The protein below binds the small molecule below.
Small molecule (SMILES): Nc1ncnc2c1ncn2[C@@H]1O[C@H](COP(=O)(O)OP(=O)(O)OP(O)(O)=S)[C@@H](O)[C@H]1O

Sequence of chain 1.A:
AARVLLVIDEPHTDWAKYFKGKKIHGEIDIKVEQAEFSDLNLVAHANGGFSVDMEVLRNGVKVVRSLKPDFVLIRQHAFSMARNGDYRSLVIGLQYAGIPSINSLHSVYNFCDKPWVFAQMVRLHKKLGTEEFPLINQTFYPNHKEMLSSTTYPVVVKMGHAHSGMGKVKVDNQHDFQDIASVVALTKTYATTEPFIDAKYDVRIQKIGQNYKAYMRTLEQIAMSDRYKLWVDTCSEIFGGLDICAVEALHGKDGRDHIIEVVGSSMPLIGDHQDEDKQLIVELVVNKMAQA

Binding-site contacts:
Ligand atom N1 contacts residue ILE199 of chain 1.A at 3.0 Å (h-bond).
Ligand atom C2 contacts residue PHE198 of chain 1.A at 3.5 Å (hydrophobic).
Ligand atom O2B contacts residue LYS116 of chain 1.A at 3.3 Å (salt-bridge).
Ligand atom N6 contacts residue ILE138 of chain 1.A at 3.5 Å.
Ligand atom N6 contacts residue PRO197 of chain 1.A at 3.4 Å (h-bond).
Ligand atom O1B contacts residue GLY167 of chain 1.A at 2.9 Å (h-bond).
Ligand atom O1B contacts residue SER166 of chain 1.A at 2.5 Å (h-bond).
Ligand atom PB contacts residue GLY167 of chain 1.A at 3.7 Å.
Ligand atom O1B contacts residue LYS170 of chain 1.A at 3.0 Å (salt-bridge).
Ligand atom O2G contacts residue SER166 of chain 1.A at 3.7 Å.
Ligand atom O1A contacts residue GLU277 of chain 1.A at 3.8 Å.
Ligand atom O3B contacts residue SER166 of chain 1.A at 3.8 Å.
Ligand atom O2A contacts residue GLU277 of chain 1.A at 3.8 Å.
Ligand atom C2 contacts residue ILE199 of chain 1.A at 3.4 Å (hydrophobic).
Ligand atom O3G contacts residue CA1 of chain 1.C at 2.8 Å.
Ligand atom O3B contacts residue GLY167 of chain 1.A at 3.3 Å (h-bond).
Ligand atom O2B contacts residue CA1 of chain 1.C at 2.9 Å.
Ligand atom O3A contacts residue LYS170 of chain 1.A at 3.3 Å.
Ligand atom PB contacts residue SER166 of chain 1.A at 3.4 Å.
Ligand atom O2B contacts residue GLU277 of chain 1.A at 3.7 Å.
Ligand atom C6 contacts residue GLU196 of chain 1.A at 3.8 Å.
Ligand atom O1B contacts residue HIS165 of chain 1.A at 3.0 Å.
Ligand atom PB contacts residue LYS170 of chain 1.A at 3.8 Å.
Ligand atom O2A contacts residue GLU264 of chain 1.A at 3.3 Å (salt-bridge).
Ligand atom O1A contacts residue ILE276 of chain 1.A at 3.7 Å.
Ligand atom O2' contacts residue ASP204 of chain 1.A at 3.9 Å.
Ligand atom O2A contacts residue CA1 of chain 1.C at 2.8 Å.
Ligand atom N3 contacts residue LEU266 of chain 1.A at 3.8 Å.
Ligand atom C2 contacts residue LEU266 of chain 1.A at 3.8 Å (hydrophobic).
Ligand atom C5 contacts residue LEU266 of chain 1.A at 3.5 Å (hydrophobic).
Ligand atom C4 contacts residue LEU266 of chain 1.A at 3.6 Å (hydrophobic).
Ligand atom N6 contacts residue GLU196 of chain 1.A at 2.8 Å (salt-bridge).
Ligand atom N1 contacts residue LEU266 of chain 1.A at 3.7 Å.
Ligand atom N7 contacts residue GLU196 of chain 1.A at 3.7 Å.
Ligand atom O2A contacts residue ILE276 of chain 1.A at 3.8 Å.
Ligand atom C6 contacts residue LEU266 of chain 1.A at 3.6 Å (hydrophobic).
Ligand atom N1 contacts residue PHE198 of chain 1.A at 3.7 Å.
Ligand atom O3G contacts residue GLU264 of chain 1.A at 3.9 Å.
Ligand atom O1A contacts residue LYS160 of chain 1.A at 3.0 Å (salt-bridge).
Ligand atom N7 contacts residue LYS160 of chain 1.A at 3.3 Å (salt-bridge).